Binding-site contacts:
Ligand atom O4 contacts residue THR432 of chain 1.B at 4.0 Å.
Ligand atom O1 contacts residue TYR361 of chain 1.B at 4.4 Å.
Ligand atom O4 contacts residue ASN348 of chain 1.B at 2.9 Å (h-bond).
Ligand atom C5 contacts residue ASP60 of chain 1.B at 4.2 Å.
Ligand atom C5 contacts residue TYR361 of chain 1.B at 3.5 Å (hydrophobic).
Ligand atom C4 contacts residue ASN348 of chain 1.B at 3.9 Å.
Ligand atom C6 contacts residue LYS82 of chain 1.B at 4.3 Å.
Ligand atom O5 contacts residue TRP143 of chain 1.B at 3.8 Å.
Ligand atom C3 contacts residue ASN348 of chain 1.B at 4.2 Å.
Ligand atom C4 contacts residue ASP60 of chain 1.B at 3.2 Å.
Ligand atom C2 contacts residue TRP143 of chain 1.B at 4.3 Å (hydrophobic).
Ligand atom O6 contacts residue TRP143 of chain 1.B at 4.3 Å.
Ligand atom C1 contacts residue TRP143 of chain 1.B at 4.3 Å (hydrophobic).
Ligand atom C6 contacts residue TYR361 of chain 1.B at 4.2 Å (hydrophobic).
Ligand atom C5 contacts residue ASN348 of chain 1.B at 4.1 Å.
Ligand atom O4 contacts residue ASP60 of chain 1.B at 2.6 Å (salt-bridge).
Ligand atom C3 contacts residue ASP60 of chain 1.B at 4.2 Å.
Ligand atom C1 contacts residue TYR361 of chain 1.B at 3.9 Å (hydrophobic).
Ligand atom C6 contacts residue ASN348 of chain 1.B at 4.4 Å.
Ligand atom O3 contacts residue PHE77 of chain 1.B at 3.4 Å.
Ligand atom O3 contacts residue ASP60 of chain 1.B at 3.9 Å.
Ligand atom O5 contacts residue TYR361 of chain 1.B at 4.0 Å.
Ligand atom O2 contacts residue TYR361 of chain 1.B at 4.3 Å.
Ligand atom C2 contacts residue TYR361 of chain 1.B at 4.5 Å (hydrophobic).
Ligand atom O6 contacts residue ASP60 of chain 1.B at 2.7 Å (salt-bridge).
Ligand atom O6 contacts residue LYS82 of chain 1.B at 3.1 Å.
Ligand atom C3 contacts residue TYR361 of chain 1.B at 4.3 Å (hydrophobic).
Ligand atom O3 contacts residue HIS75 of chain 1.B at 4.3 Å.
Ligand atom O4 contacts residue HIS75 of chain 1.B at 4.0 Å.
Ligand atom C6 contacts residue ASP60 of chain 1.B at 3.5 Å.
Ligand atom O1 contacts residue TRP143 of chain 1.B at 4.2 Å.
Ligand atom C6 contacts residue ASP434 of chain 1.B at 4.1 Å.
Ligand atom O6 contacts residue ASP434 of chain 1.B at 3.5 Å (salt-bridge).

Sequence of chain 1.B:
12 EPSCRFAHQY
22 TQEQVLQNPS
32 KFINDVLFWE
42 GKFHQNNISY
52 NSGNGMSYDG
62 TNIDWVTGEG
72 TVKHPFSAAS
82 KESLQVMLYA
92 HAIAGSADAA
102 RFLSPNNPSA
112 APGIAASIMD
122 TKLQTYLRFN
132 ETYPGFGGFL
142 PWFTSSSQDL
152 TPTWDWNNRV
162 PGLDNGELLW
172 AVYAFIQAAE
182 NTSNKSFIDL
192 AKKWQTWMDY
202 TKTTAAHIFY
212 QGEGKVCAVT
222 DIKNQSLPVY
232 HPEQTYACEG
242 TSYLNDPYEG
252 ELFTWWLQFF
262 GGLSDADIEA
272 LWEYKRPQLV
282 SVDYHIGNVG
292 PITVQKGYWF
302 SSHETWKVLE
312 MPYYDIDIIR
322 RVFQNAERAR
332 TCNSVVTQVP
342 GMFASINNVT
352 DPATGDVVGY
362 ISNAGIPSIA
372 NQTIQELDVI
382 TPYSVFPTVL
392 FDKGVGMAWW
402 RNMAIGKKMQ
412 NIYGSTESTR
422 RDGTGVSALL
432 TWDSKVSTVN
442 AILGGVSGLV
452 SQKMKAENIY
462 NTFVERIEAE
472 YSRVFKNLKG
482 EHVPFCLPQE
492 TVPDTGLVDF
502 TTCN

The protein below binds the small molecule below.
Small molecule (SMILES): OC[C@H]1O[C@@H](O)[C@H](O)[C@@H](O)[C@@H]1O